Binding-site contacts:
Ligand atom O5 contacts residue THR313 of chain 47.H at 4.3 Å.
Ligand atom C7 contacts residue ASN315 of chain 47.H at 3.3 Å.
Ligand atom C6 contacts residue THR313 of chain 47.H at 4.5 Å.
Ligand atom C8 contacts residue ILE281 of chain 47.H at 4.5 Å (hydrophobic).
Ligand atom C3 contacts residue ASN315 of chain 47.H at 3.8 Å.
Ligand atom C1 contacts residue ASN315 of chain 47.H at 1.4 Å.
Ligand atom C5 contacts residue ASN315 of chain 47.H at 3.7 Å.
Ligand atom O7 contacts residue ASN315 of chain 47.H at 4.2 Å.
Ligand atom O5 contacts residue ASN315 of chain 47.H at 2.4 Å (h-bond).
Ligand atom C1 contacts residue VAL314 of chain 47.H at 4.4 Å (hydrophobic).
Ligand atom C2 contacts residue ASN315 of chain 47.H at 2.5 Å.
Ligand atom O5 contacts residue VAL314 of chain 47.H at 3.8 Å.
Ligand atom C6 contacts residue ASN315 of chain 47.H at 4.5 Å.
Ligand atom C8 contacts residue ASN315 of chain 47.H at 3.5 Å.
Ligand atom C4 contacts residue ASN315 of chain 47.H at 4.3 Å.
Ligand atom N2 contacts residue ASN315 of chain 47.H at 2.8 Å (h-bond).

A small-molecule ligand and the protein it binds are described below.
Small molecule (SMILES): CC(=O)N[C@@H]1[C@@H](O)[C@H](O)[C@@H](CO)O[C@H]1O

Sequence of chain 47.H:
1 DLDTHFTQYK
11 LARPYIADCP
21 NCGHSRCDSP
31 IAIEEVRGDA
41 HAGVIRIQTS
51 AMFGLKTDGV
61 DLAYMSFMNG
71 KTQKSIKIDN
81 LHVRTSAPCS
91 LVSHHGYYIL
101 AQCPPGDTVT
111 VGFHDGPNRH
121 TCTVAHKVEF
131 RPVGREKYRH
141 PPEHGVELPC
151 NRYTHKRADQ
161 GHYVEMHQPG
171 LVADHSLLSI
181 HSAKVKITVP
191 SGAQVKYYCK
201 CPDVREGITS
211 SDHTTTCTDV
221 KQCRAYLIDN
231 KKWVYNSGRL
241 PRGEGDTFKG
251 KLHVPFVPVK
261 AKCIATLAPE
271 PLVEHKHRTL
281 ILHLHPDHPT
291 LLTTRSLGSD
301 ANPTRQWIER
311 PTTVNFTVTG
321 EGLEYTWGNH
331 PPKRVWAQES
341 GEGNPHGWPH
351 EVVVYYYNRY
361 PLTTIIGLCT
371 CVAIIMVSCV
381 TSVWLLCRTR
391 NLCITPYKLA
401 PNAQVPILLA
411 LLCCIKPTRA